Binding-site contacts:
Ligand atom CAI contacts residue ALA121 of chain 1.C at 3.8 Å (hydrophobic).
Ligand atom CAF contacts residue NAP1 of chain 1.M at 2.9 Å.
Ligand atom CAO contacts residue TYR173 of chain 1.C at 3.4 Å (hydrophobic).
Ligand atom OAC contacts residue NAP1 of chain 1.M at 2.6 Å (h-bond).
Ligand atom CAW contacts residue NAP1 of chain 1.M at 3.5 Å.
Ligand atom CAN contacts residue VAL227 of chain 1.C at 3.5 Å (hydrophobic).
Ligand atom CAQ contacts residue TYR173 of chain 1.C at 3.7 Å (hydrophobic).
Ligand atom CAX contacts residue MET186 of chain 1.C at 3.8 Å (hydrophobic).
Ligand atom OAU contacts residue NAP1 of chain 1.M at 3.2 Å.
Ligand atom CAG contacts residue SER223 of chain 1.C at 3.6 Å.
Ligand atom OAB contacts residue PHE122 of chain 1.C at 3.6 Å.
Ligand atom OAC contacts residue TYR183 of chain 1.C at 2.5 Å (h-bond).
Ligand atom CBB contacts residue MET125 of chain 1.C at 3.8 Å (hydrophobic).
Ligand atom CBB contacts residue ALA123 of chain 1.C at 3.6 Å (hydrophobic).
Ligand atom CAW contacts residue TYR183 of chain 1.C at 3.3 Å (hydrophobic).
Ligand atom NAS contacts residue ALA123 of chain 1.C at 2.6 Å (h-bond).
Ligand atom CAJ contacts residue VAL227 of chain 1.C at 3.8 Å (hydrophobic).
Ligand atom CAE contacts residue SER223 of chain 1.C at 3.4 Å.
Ligand atom CAP contacts residue PHE230 of chain 1.C at 3.8 Å (hydrophobic).
Ligand atom CBA contacts residue NAP1 of chain 1.M at 3.5 Å.
Ligand atom CAV contacts residue NAP1 of chain 1.M at 3.0 Å.
Ligand atom CAN contacts residue ILE233 of chain 1.C at 3.8 Å (hydrophobic).
Ligand atom CAM contacts residue TYR183 of chain 1.C at 3.2 Å (hydrophobic).
Ligand atom CAY contacts residue SER223 of chain 1.C at 3.5 Å.
Ligand atom OAB contacts residue ALA123 of chain 1.C at 3.6 Å.
Ligand atom OAT contacts residue ALA123 of chain 1.C at 3.3 Å (h-bond).
Ligand atom CAA contacts residue GLY228 of chain 1.C at 3.7 Å.
Ligand atom CAZ contacts residue ALA123 of chain 1.C at 3.4 Å (hydrophobic).
Ligand atom CBB contacts residue PHE122 of chain 1.C at 3.7 Å (hydrophobic).
Ligand atom CAM contacts residue NAP1 of chain 1.M at 3.8 Å.
Ligand atom CAI contacts residue SER223 of chain 1.C at 3.2 Å.
Ligand atom CAG contacts residue ALA121 of chain 1.C at 3.5 Å (hydrophobic).
Ligand atom OAB contacts residue MET125 of chain 1.C at 3.6 Å.
Ligand atom CAR contacts residue NAP1 of chain 1.M at 3.0 Å.
Ligand atom CAK contacts residue NAP1 of chain 1.M at 3.5 Å.
Ligand atom OAT contacts residue LEU128 of chain 1.C at 3.7 Å.
Ligand atom CAA contacts residue GLN181 of chain 1.C at 3.0 Å.
Ligand atom OAC contacts residue LYS190 of chain 1.C at 3.7 Å.
Ligand atom NAS contacts residue PHE122 of chain 1.C at 3.6 Å.
Ligand atom CAP contacts residue TYR173 of chain 1.C at 3.8 Å (hydrophobic).

This small molecule binds to this protein.
Small molecule (SMILES): CCCCCCc1ccc(Oc2ccc(Oc3cccc(O)n3)cc2)c(O)c1

Sequence of chain 1.C:
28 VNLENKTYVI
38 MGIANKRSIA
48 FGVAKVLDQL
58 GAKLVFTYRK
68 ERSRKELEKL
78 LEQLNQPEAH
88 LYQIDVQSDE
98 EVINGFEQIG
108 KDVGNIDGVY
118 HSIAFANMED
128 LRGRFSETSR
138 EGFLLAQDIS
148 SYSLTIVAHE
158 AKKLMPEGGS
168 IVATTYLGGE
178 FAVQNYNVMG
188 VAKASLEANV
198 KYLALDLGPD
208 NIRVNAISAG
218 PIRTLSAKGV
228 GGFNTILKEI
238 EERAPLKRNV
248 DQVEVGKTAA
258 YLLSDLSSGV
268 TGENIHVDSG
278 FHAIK